Sequence of chain 2.A:
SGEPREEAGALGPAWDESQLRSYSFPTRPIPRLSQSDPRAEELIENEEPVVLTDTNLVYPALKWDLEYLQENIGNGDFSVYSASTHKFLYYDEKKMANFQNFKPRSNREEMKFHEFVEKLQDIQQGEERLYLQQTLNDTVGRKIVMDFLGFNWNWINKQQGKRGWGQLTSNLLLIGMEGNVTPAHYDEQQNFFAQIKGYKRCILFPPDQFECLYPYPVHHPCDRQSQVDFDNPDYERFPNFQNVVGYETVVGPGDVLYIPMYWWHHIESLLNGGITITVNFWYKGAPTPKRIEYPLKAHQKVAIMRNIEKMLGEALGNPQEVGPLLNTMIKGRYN

Binding-site contacts:
Ligand atom C2 contacts residue FE21 of chain 2.B at 2.9 Å.
Ligand atom C4 contacts residue LEU190 of chain 2.A at 4.0 Å (hydrophobic).
Ligand atom C3 contacts residue PHE209 of chain 2.A at 3.6 Å (hydrophobic).
Ligand atom O5 contacts residue HIS281 of chain 2.A at 3.7 Å.
Ligand atom C1 contacts residue ASN296 of chain 2.A at 4.1 Å.
Ligand atom C5 contacts residue LYS216 of chain 2.A at 3.5 Å.
Ligand atom O1 contacts residue ASP203 of chain 2.A at 3.1 Å (salt-bridge).
Ligand atom O1 contacts residue TRP298 of chain 2.A at 2.8 Å.
Ligand atom C4 contacts residue ILE283 of chain 2.A at 4.1 Å (hydrophobic).
Ligand atom O3 contacts residue LEU190 of chain 2.A at 3.6 Å.
Ligand atom O3 contacts residue ILE283 of chain 2.A at 3.5 Å.
Ligand atom C5 contacts residue LEU190 of chain 2.A at 3.6 Å (hydrophobic).
Ligand atom O3 contacts residue PHE209 of chain 2.A at 3.4 Å.
Ligand atom O1 contacts residue ASN207 of chain 2.A at 4.1 Å.
Ligand atom C1 contacts residue ASN207 of chain 2.A at 4.0 Å.
Ligand atom C3 contacts residue LEU190 of chain 2.A at 4.1 Å (hydrophobic).
Ligand atom C5 contacts residue THR198 of chain 2.A at 3.5 Å.
Ligand atom C1 contacts residue HIS281 of chain 2.A at 4.0 Å.
Ligand atom C1 contacts residue FE21 of chain 2.B at 2.7 Å.
Ligand atom O1 contacts residue HIS281 of chain 2.A at 3.5 Å (h-bond).
Ligand atom O3 contacts residue TYR147 of chain 2.A at 3.4 Å (h-bond).
Ligand atom C5 contacts residue TYR147 of chain 2.A at 3.2 Å (hydrophobic).
Ligand atom O1 contacts residue FE21 of chain 2.B at 1.9 Å.
Ligand atom O5 contacts residue HIS201 of chain 2.A at 3.0 Å.
Ligand atom O3 contacts residue LYS216 of chain 2.A at 2.6 Å (salt-bridge).
Ligand atom O4 contacts residue TYR147 of chain 2.A at 2.5 Å (h-bond).
Ligand atom O2 contacts residue ASN296 of chain 2.A at 3.3 Å (h-bond).
Ligand atom O2 contacts residue FE21 of chain 2.B at 3.9 Å.
Ligand atom O4 contacts residue ILE283 of chain 2.A at 3.8 Å.
Ligand atom C2 contacts residue HIS281 of chain 2.A at 4.2 Å.
Ligand atom C5 contacts residue ILE283 of chain 2.A at 3.7 Å (hydrophobic).
Ligand atom C1 contacts residue TRP298 of chain 2.A at 3.6 Å (hydrophobic).
Ligand atom O2 contacts residue ASN207 of chain 2.A at 3.4 Å (h-bond).
Ligand atom O5 contacts residue FE21 of chain 2.B at 2.3 Å.
Ligand atom C4 contacts residue THR198 of chain 2.A at 3.6 Å.
Ligand atom O2 contacts residue TRP298 of chain 2.A at 3.6 Å.
Ligand atom O1 contacts residue HIS201 of chain 2.A at 4.0 Å.
Ligand atom O4 contacts residue THR198 of chain 2.A at 2.6 Å (h-bond).
Ligand atom O4 contacts residue LYS216 of chain 2.A at 3.7 Å.
Ligand atom O2 contacts residue PHE209 of chain 2.A at 3.9 Å.

A small-molecule ligand and the protein it binds are described below.
Small molecule (SMILES): O=C(O)CCC(=O)C(=O)O